Sequence of chain 1.C:
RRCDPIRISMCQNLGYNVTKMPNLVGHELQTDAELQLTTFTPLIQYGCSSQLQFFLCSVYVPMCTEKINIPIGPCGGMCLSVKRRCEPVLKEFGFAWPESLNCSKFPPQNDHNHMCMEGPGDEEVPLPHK

Binding-site contacts:
Ligand atom C1 contacts residue SER108 of chain 1.C at 4.4 Å.
Ligand atom O7 contacts residue ASN106 of chain 1.C at 4.5 Å.
Ligand atom O5 contacts residue ASN106 of chain 1.C at 2.4 Å (h-bond).
Ligand atom N2 contacts residue GLU103 of chain 1.C at 2.7 Å (salt-bridge).
Ligand atom C2 contacts residue ASN106 of chain 1.C at 2.5 Å.
Ligand atom C6 contacts residue SER108 of chain 1.C at 3.9 Å.
Ligand atom C1 contacts residue GLU103 of chain 1.C at 4.0 Å.
Ligand atom C2 contacts residue GLU103 of chain 1.C at 3.5 Å.
Ligand atom C3 contacts residue ASN106 of chain 1.C at 3.8 Å.
Ligand atom C5 contacts residue SER108 of chain 1.C at 3.9 Å.
Ligand atom C7 contacts residue GLU103 of chain 1.C at 3.6 Å.
Ligand atom O5 contacts residue SER108 of chain 1.C at 3.8 Å.
Ligand atom O7 contacts residue GLU103 of chain 1.C at 3.6 Å.
Ligand atom C1 contacts residue ASN106 of chain 1.C at 1.4 Å.
Ligand atom C5 contacts residue ASN106 of chain 1.C at 3.7 Å.
Ligand atom C8 contacts residue ASN106 of chain 1.C at 4.1 Å.
Ligand atom N2 contacts residue ASN106 of chain 1.C at 2.9 Å (h-bond).
Ligand atom C4 contacts residue ASN106 of chain 1.C at 4.3 Å.
Ligand atom C7 contacts residue ASN106 of chain 1.C at 3.6 Å.

The protein below binds the small molecule below.
Small molecule (SMILES): CC(=O)N[C@@H]1[C@@H](O)[C@H](O)[C@@H](CO)O[C@H]1O